Sequence of chain 1.B:
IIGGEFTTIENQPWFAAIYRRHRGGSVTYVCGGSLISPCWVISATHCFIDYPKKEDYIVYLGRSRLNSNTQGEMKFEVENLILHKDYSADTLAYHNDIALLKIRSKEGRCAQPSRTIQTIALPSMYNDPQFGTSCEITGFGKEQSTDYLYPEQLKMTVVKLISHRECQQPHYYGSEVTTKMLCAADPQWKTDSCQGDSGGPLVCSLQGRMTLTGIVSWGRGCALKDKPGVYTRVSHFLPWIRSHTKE

Binding-site contacts:
Ligand atom CG contacts residue ASP90 of chain 1.B at 3.5 Å.
Ligand atom CB contacts residue MRZ1 of chain 1.C at 1.5 Å.
Ligand atom CB contacts residue LEU92 of chain 1.B at 3.1 Å (hydrophobic).
Ligand atom OH contacts residue CYS47 of chain 1.B at 3.1 Å (h-bond).
Ligand atom CD1 contacts residue ARG220 of chain 1.B at 3.5 Å.
Ligand atom CA contacts residue GLY219 of chain 1.B at 3.6 Å.
Ligand atom O contacts residue GLN195 of chain 1.B at 3.5 Å.
Ligand atom CG contacts residue ARG220 of chain 1.B at 3.6 Å.
Ligand atom O contacts residue TRP218 of chain 1.B at 3.3 Å.
Ligand atom O contacts residue GLY196 of chain 1.B at 3.1 Å (h-bond).
Ligand atom OH contacts residue ARG220 of chain 1.B at 2.4 Å (salt-bridge).
Ligand atom CB contacts residue ASP90 of chain 1.B at 3.5 Å.
Ligand atom O contacts residue GLN195 of chain 1.B at 3.1 Å (h-bond).
Ligand atom C contacts residue THR91 of chain 1.B at 3.6 Å.
Ligand atom O contacts residue GLY219 of chain 1.B at 2.9 Å (h-bond).
Ligand atom CB contacts residue LEU92 of chain 1.B at 3.6 Å (hydrophobic).
Ligand atom CZ contacts residue CYS47 of chain 1.B at 3.5 Å (hydrophobic).
Ligand atom CG contacts residue TYR94 of chain 1.B at 3.5 Å (hydrophobic).
Ligand atom CG contacts residue ALA89 of chain 1.B at 3.6 Å (hydrophobic).
Ligand atom CA contacts residue THR91 of chain 1.B at 3.4 Å.
Ligand atom CZ contacts residue ARG220 of chain 1.B at 2.4 Å.
Ligand atom CD1 contacts residue TYR150 of chain 1.B at 3.0 Å (hydrophobic).
Ligand atom CA contacts residue MRZ1 of chain 1.C at 2.6 Å.
Ligand atom N contacts residue THR91 of chain 1.B at 2.8 Å (h-bond).
Ligand atom CB contacts residue GLY219 of chain 1.B at 3.3 Å.
Ligand atom CD1 contacts residue GLY196 of chain 1.B at 3.3 Å.
Ligand atom CD2 contacts residue LEU92 of chain 1.B at 3.0 Å (hydrophobic).
Ligand atom CE1 contacts residue CYS47 of chain 1.B at 3.6 Å (hydrophobic).
Ligand atom CD contacts residue TYR94 of chain 1.B at 3.5 Å (hydrophobic).
Ligand atom CE2 contacts residue LEU92 of chain 1.B at 2.8 Å (hydrophobic).
Ligand atom N contacts residue MRZ1 of chain 1.C at 3.2 Å.
Ligand atom O contacts residue GLN195 of chain 1.B at 3.4 Å (h-bond).
Ligand atom CE1 contacts residue ARG220 of chain 1.B at 3.1 Å.
Ligand atom O contacts residue GLN195 of chain 1.B at 3.1 Å (h-bond).
Ligand atom N contacts residue LEU92 of chain 1.B at 3.5 Å (h-bond).
Ligand atom C contacts residue GLY219 of chain 1.B at 3.6 Å.
Ligand atom CB contacts residue TYR94 of chain 1.B at 3.4 Å (hydrophobic).
Ligand atom CG1 contacts residue VAL30 of chain 1.B at 3.5 Å (hydrophobic).
Ligand atom OG contacts residue TYR94 of chain 1.B at 2.8 Å (h-bond).
Ligand atom CE2 contacts residue ARG220 of chain 1.B at 2.9 Å.

This protein binds this small molecule.
Small molecule (SMILES): CC[C@H](C)[C@@H]1NC(=O)[C@H](Cc2ccc(O)cc2)NC(=O)[C@H](C)NC(=O)[C@H](CO)NC(=O)[C@H](Cc2ccc(O)cc2)NC(=O)[C@H](C)NC(=O)[C@@H]2CCCN2C(=O)[C@@H](N)CSSC[C@@H](C=O)NC(=O)CNC1=O